A protein and the small-molecule ligand that binds it are described below.
Small molecule (SMILES): C[C@H]1N[C@@H]2[C@@H](O)[C@@H](O)[C@@H](CO)O[C@@H]2S1

Sequence of chain 1.A:
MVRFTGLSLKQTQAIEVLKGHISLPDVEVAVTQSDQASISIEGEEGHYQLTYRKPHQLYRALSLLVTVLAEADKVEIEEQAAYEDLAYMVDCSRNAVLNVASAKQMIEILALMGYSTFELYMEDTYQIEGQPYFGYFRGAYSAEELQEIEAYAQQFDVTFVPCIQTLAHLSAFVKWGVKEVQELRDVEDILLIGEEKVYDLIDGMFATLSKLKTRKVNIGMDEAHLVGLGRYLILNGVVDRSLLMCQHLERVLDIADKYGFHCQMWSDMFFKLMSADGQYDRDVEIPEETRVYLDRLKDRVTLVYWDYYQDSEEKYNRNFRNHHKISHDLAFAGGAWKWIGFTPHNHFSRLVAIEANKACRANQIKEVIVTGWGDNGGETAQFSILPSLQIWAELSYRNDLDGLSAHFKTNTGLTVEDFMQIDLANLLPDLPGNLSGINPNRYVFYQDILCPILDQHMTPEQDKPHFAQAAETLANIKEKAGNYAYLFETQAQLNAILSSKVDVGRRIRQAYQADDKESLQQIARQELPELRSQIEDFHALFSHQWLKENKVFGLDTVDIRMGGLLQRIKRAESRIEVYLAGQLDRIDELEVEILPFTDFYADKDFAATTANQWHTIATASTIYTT

Binding-site contacts:
Ligand atom C8 contacts residue ASP245 of chain 1.B at 3.3 Å.
Ligand atom C4 contacts residue ASP398 of chain 1.B at 3.3 Å.
Ligand atom O3 contacts residue ASP245 of chain 1.B at 4.2 Å.
Ligand atom S1 contacts residue TRP329 of chain 1.B at 3.4 Å.
Ligand atom O6 contacts residue ASP398 of chain 1.B at 2.6 Å (salt-bridge).
Ligand atom O6 contacts residue TYR332 of chain 1.B at 4.2 Å.
Ligand atom O3 contacts residue HIS192 of chain 1.B at 3.5 Å.
Ligand atom C1 contacts residue TRP329 of chain 1.B at 3.8 Å (hydrophobic).
Ligand atom O4 contacts residue ASP398 of chain 1.B at 2.9 Å (salt-bridge).
Ligand atom C1 contacts residue GLU246 of chain 1.B at 3.6 Å.
Ligand atom C4 contacts residue ARG117 of chain 1.B at 3.8 Å.
Ligand atom C7 contacts residue TRP329 of chain 1.B at 4.2 Å (hydrophobic).
Ligand atom O3 contacts residue ARG117 of chain 1.B at 2.7 Å (salt-bridge).
Ligand atom C5 contacts residue TRP396 of chain 1.B at 3.5 Å (hydrophobic).
Ligand atom C6 contacts residue TRP396 of chain 1.B at 3.7 Å (hydrophobic).
Ligand atom S1 contacts residue TYR331 of chain 1.B at 3.3 Å (h-bond).
Ligand atom O3 contacts residue GLU246 of chain 1.B at 4.2 Å.
Ligand atom C6 contacts residue ASP398 of chain 1.B at 3.4 Å.
Ligand atom C4 contacts residue TRP396 of chain 1.B at 3.6 Å (hydrophobic).
Ligand atom C8 contacts residue TRP289 of chain 1.B at 3.5 Å (hydrophobic).
Ligand atom C6 contacts residue TRP362 of chain 1.B at 3.8 Å (hydrophobic).
Ligand atom N2 contacts residue HIS192 of chain 1.B at 4.1 Å.
Ligand atom C5 contacts residue TYR331 of chain 1.B at 4.2 Å (hydrophobic).
Ligand atom C2 contacts residue ASP245 of chain 1.B at 3.8 Å.
Ligand atom C8 contacts residue TRP396 of chain 1.B at 4.1 Å (hydrophobic).
Ligand atom C3 contacts residue TRP396 of chain 1.B at 3.7 Å (hydrophobic).
Ligand atom C8 contacts residue TRP329 of chain 1.B at 3.5 Å (hydrophobic).
Ligand atom O5 contacts residue TYR331 of chain 1.B at 4.1 Å.
Ligand atom O3 contacts residue TRP396 of chain 1.B at 3.8 Å.
Ligand atom O6 contacts residue TRP362 of chain 1.B at 3.7 Å.
Ligand atom N2 contacts residue ASP245 of chain 1.B at 2.6 Å (salt-bridge).
Ligand atom O5 contacts residue TYR332 of chain 1.B at 3.9 Å.
Ligand atom S1 contacts residue TRP396 of chain 1.B at 3.8 Å.
Ligand atom C5 contacts residue ASP398 of chain 1.B at 4.0 Å.
Ligand atom C2 contacts residue GLU246 of chain 1.B at 3.3 Å.
Ligand atom C7 contacts residue TRP396 of chain 1.B at 3.4 Å (hydrophobic).
Ligand atom O4 contacts residue ARG117 of chain 1.B at 3.2 Å (salt-bridge).
Ligand atom C7 contacts residue ASP245 of chain 1.B at 3.4 Å.
Ligand atom N2 contacts residue GLU246 of chain 1.B at 3.3 Å (salt-bridge).
Ligand atom C3 contacts residue ARG117 of chain 1.B at 3.8 Å.

Sequence of chain 1.B:
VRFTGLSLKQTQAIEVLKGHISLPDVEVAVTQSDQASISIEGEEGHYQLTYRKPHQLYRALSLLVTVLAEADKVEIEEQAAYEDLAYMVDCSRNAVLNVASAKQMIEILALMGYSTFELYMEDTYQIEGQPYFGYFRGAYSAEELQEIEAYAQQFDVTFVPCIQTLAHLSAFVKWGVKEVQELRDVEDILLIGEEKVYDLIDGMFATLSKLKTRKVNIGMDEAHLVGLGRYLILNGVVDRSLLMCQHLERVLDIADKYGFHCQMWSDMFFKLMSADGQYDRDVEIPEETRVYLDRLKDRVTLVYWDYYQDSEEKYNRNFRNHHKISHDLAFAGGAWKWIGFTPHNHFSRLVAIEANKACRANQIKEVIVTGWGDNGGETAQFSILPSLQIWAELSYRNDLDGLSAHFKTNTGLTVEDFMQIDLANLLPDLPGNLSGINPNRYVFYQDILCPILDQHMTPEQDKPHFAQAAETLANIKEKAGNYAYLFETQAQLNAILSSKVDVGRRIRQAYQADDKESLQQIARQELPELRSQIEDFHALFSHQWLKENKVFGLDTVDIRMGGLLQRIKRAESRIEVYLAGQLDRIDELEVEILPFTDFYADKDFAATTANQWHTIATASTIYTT